Binding-site contacts:
Ligand atom C2 contacts residue ASN12 of chain 2.L at 3.2 Å.
Ligand atom N2 contacts residue ASN12 of chain 2.L at 3.8 Å.
Ligand atom C1 contacts residue ASN12 of chain 2.L at 2.1 Å.
Ligand atom O7 contacts residue ASN12 of chain 2.L at 3.7 Å.
Ligand atom C7 contacts residue ASN12 of chain 2.L at 3.9 Å.
Ligand atom C5 contacts residue ASN12 of chain 2.L at 4.0 Å.
Ligand atom O5 contacts residue ASN12 of chain 2.L at 2.6 Å (h-bond).

This small molecule binds to this protein.
Small molecule (SMILES): CC(=O)N[C@H]1[C@H](O[C@H]2[C@H](O)[C@@H](NC(C)=O)CO[C@@H]2CO)O[C@H](CO)[C@@H](O)[C@@H]1O

Sequence of chain 2.L:
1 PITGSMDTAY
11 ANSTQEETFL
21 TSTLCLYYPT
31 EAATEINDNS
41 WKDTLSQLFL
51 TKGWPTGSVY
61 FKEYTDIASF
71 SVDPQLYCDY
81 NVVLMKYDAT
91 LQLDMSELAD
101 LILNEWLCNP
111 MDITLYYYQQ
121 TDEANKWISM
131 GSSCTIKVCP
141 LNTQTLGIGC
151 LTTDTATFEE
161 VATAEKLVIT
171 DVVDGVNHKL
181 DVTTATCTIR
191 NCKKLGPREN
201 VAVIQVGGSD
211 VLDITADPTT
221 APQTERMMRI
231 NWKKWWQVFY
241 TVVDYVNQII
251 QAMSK